The small molecule below binds the protein below.
Small molecule (SMILES): Nc1ncnc2c1ncn2[C@@H]1O[C@H](CO)[C@@H](O[P](=O)(O)OC[C@H]2O[C@@H](n3ccc(=O)[nH]c3=O)[C@H](O)[C@@H]2O[P](=O)(O)OC[C@H]2O[C@@H](n3ccc(=O)[nH]c3=O)[C@H](O)[C@@H]2O[P](=O)(O)OC[C@H]2O[C@@H](n3ccc(=O)[nH]c3=O)[C@H](O)[C@@H]2O[P](=O)(O)OC[C@H]2O[C@@H](n3ccc(=O)[nH]c3=O)[C@H](O)[C@@H]2O[P](=O)(O)OC[C@H]2O[C@@H](n3ccc(=O)[nH]c3=O)[C@H](O)[C@@H]2O)[C@H]1O

Sequence of chain 6.B:
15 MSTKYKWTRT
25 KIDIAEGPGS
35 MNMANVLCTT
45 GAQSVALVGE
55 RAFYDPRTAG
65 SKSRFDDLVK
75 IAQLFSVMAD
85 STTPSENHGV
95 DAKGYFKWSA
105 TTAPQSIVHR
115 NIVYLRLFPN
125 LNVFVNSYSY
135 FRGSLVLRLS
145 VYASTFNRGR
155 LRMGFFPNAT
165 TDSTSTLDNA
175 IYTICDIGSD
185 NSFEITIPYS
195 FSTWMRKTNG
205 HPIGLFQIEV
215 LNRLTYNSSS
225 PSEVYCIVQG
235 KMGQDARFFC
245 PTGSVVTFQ

Sequence of chain 6.A:
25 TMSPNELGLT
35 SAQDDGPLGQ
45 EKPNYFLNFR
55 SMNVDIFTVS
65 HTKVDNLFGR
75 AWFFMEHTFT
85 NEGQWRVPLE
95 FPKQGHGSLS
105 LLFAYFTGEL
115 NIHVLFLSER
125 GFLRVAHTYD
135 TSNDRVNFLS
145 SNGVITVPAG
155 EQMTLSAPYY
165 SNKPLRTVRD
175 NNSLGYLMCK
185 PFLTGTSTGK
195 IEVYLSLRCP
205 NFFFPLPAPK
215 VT

Binding-site contacts:
Ligand atom N6 contacts residue PHE57 of chain 6.B at 4.1 Å.
Ligand atom O2' contacts residue CYS203 of chain 6.A at 3.3 Å (h-bond).
Ligand atom C1' contacts residue ARG68 of chain 6.B at 3.8 Å.
Ligand atom C4' contacts residue ARG68 of chain 6.B at 4.2 Å.
Ligand atom C4' contacts residue CYS203 of chain 6.A at 4.1 Å (hydrophobic).
Ligand atom OP2 contacts residue ARG55 of chain 6.B at 2.9 Å (salt-bridge).
Ligand atom O2 contacts residue TYR58 of chain 6.B at 3.6 Å.
Ligand atom C3' contacts residue ARG55 of chain 6.B at 4.2 Å.
Ligand atom C4' contacts residue ARG202 of chain 6.A at 4.1 Å.
Ligand atom O2' contacts residue LEU41 of chain 6.B at 3.8 Å.
Ligand atom N1 contacts residue ALA56 of chain 6.B at 3.2 Å (h-bond).
Ligand atom O2' contacts residue ARG55 of chain 6.B at 3.8 Å.
Ligand atom O4' contacts residue ARG68 of chain 6.B at 3.0 Å (salt-bridge).
Ligand atom C6 contacts residue ALA56 of chain 6.B at 4.3 Å (hydrophobic).
Ligand atom C2' contacts residue CYS203 of chain 6.A at 4.2 Å (hydrophobic).
Ligand atom C2 contacts residue ARG55 of chain 6.B at 3.1 Å.
Ligand atom C2 contacts residue ARG68 of chain 6.B at 4.3 Å.
Ligand atom O2' contacts residue THR44 of chain 6.B at 3.9 Å.
Ligand atom N6 contacts residue TYR58 of chain 6.B at 3.5 Å (h-bond).
Ligand atom N1 contacts residue TYR58 of chain 6.B at 3.5 Å.
Ligand atom C2 contacts residue ALA56 of chain 6.B at 3.8 Å (hydrophobic).
Ligand atom C6 contacts residue TYR58 of chain 6.B at 3.8 Å (hydrophobic).
Ligand atom C2' contacts residue ARG55 of chain 6.B at 3.4 Å.
Ligand atom O2 contacts residue ARG202 of chain 6.A at 4.2 Å.
Ligand atom P contacts residue ARG55 of chain 6.B at 4.1 Å.
Ligand atom O3' contacts residue ARG55 of chain 6.B at 4.1 Å.
Ligand atom N1 contacts residue ARG68 of chain 6.B at 3.9 Å.
Ligand atom O4' contacts residue CYS203 of chain 6.A at 4.2 Å.
Ligand atom C1' contacts residue CYS203 of chain 6.A at 4.3 Å (hydrophobic).
Ligand atom O3' contacts residue CYS203 of chain 6.A at 4.0 Å.
Ligand atom OP2 contacts residue ARG202 of chain 6.A at 3.6 Å.
Ligand atom N1 contacts residue ARG55 of chain 6.B at 4.1 Å.
Ligand atom O2' contacts residue ARG55 of chain 6.B at 3.1 Å (salt-bridge).
Ligand atom O2 contacts residue ASN205 of chain 6.A at 4.0 Å.
Ligand atom C6 contacts residue ARG68 of chain 6.B at 4.0 Å.
Ligand atom C5' contacts residue ARG202 of chain 6.A at 3.9 Å.
Ligand atom C2 contacts residue TYR58 of chain 6.B at 3.8 Å (hydrophobic).
Ligand atom C4 contacts residue ARG55 of chain 6.B at 4.3 Å.
Ligand atom O4' contacts residue ARG202 of chain 6.A at 3.9 Å.
Ligand atom N3 contacts residue ARG55 of chain 6.B at 3.2 Å (salt-bridge).